Binding-site contacts:
Ligand atom C6 contacts residue ASN247 of chain 1.D at 3.9 Å.
Ligand atom O1A contacts residue ASN247 of chain 1.D at 4.1 Å.
Ligand atom O9 contacts residue LYS42 of chain 1.D at 3.5 Å.
Ligand atom C1 contacts residue ASN247 of chain 1.D at 4.2 Å.
Ligand atom C11 contacts residue ASN106 of chain 1.D at 4.0 Å.
Ligand atom N5 contacts residue ASN106 of chain 1.D at 3.7 Å.
Ligand atom N5 contacts residue ASN247 of chain 1.D at 2.9 Å (h-bond).
Ligand atom C10 contacts residue ASN106 of chain 1.D at 3.9 Å.
Ligand atom O1B contacts residue SER251 of chain 1.D at 2.8 Å (h-bond).
Ligand atom O8 contacts residue SER43 of chain 1.D at 3.0 Å (h-bond).
Ligand atom O8 contacts residue GLN253 of chain 1.D at 4.3 Å.
Ligand atom C4 contacts residue ASN106 of chain 1.D at 3.8 Å.
Ligand atom C7 contacts residue GLN253 of chain 1.D at 4.0 Å.
Ligand atom O1B contacts residue SER43 of chain 1.D at 4.2 Å.
Ligand atom N5 contacts residue GLN253 of chain 1.D at 4.2 Å.
Ligand atom O10 contacts residue LEU37 of chain 1.D at 3.7 Å.
Ligand atom O7 contacts residue LEU37 of chain 1.D at 3.9 Å.
Ligand atom O1B contacts residue ASN247 of chain 1.D at 3.9 Å.
Ligand atom C9 contacts residue SER43 of chain 1.D at 3.6 Å.
Ligand atom C9 contacts residue GLN253 of chain 1.D at 3.7 Å.
Ligand atom C11 contacts residue GLN253 of chain 1.D at 3.4 Å.
Ligand atom C11 contacts residue ASN247 of chain 1.D at 3.2 Å.
Ligand atom C8 contacts residue SER43 of chain 1.D at 4.0 Å.
Ligand atom C11 contacts residue PHE245 of chain 1.D at 4.2 Å (hydrophobic).
Ligand atom C11 contacts residue PHE50 of chain 1.E at 3.7 Å (hydrophobic).
Ligand atom C1 contacts residue SER251 of chain 1.D at 3.4 Å.
Ligand atom O8 contacts residue ASN247 of chain 1.D at 4.1 Å.
Ligand atom O1A contacts residue SER251 of chain 1.D at 3.4 Å (h-bond).
Ligand atom O1A contacts residue SER249 of chain 1.D at 2.8 Å (h-bond).
Ligand atom O1B contacts residue SER249 of chain 1.D at 4.1 Å.
Ligand atom C4 contacts residue ASN247 of chain 1.D at 4.0 Å.
Ligand atom O8 contacts residue SER251 of chain 1.D at 4.2 Å.
Ligand atom C11 contacts residue LEU37 of chain 1.D at 4.1 Å (hydrophobic).
Ligand atom C10 contacts residue ASN247 of chain 1.D at 3.6 Å.
Ligand atom O4 contacts residue ASN106 of chain 1.D at 2.9 Å (h-bond).
Ligand atom C5 contacts residue ASN247 of chain 1.D at 3.9 Å.
Ligand atom C1 contacts residue SER249 of chain 1.D at 3.8 Å.
Ligand atom O9 contacts residue SER43 of chain 1.D at 2.8 Å (h-bond).
Ligand atom C10 contacts residue GLN253 of chain 1.D at 4.0 Å.
Ligand atom C9 contacts residue LYS42 of chain 1.D at 4.2 Å.

Sequence of chain 1.D:
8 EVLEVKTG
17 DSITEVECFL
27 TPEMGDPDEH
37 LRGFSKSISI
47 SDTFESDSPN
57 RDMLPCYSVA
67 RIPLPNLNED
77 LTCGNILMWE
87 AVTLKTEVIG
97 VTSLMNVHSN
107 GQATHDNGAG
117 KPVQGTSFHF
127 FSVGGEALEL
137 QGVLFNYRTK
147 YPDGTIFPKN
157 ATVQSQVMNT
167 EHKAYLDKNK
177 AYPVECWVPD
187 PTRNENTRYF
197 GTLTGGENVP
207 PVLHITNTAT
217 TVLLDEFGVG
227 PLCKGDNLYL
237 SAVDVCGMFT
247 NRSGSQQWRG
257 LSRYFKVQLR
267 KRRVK

Sequence of chain 1.E:
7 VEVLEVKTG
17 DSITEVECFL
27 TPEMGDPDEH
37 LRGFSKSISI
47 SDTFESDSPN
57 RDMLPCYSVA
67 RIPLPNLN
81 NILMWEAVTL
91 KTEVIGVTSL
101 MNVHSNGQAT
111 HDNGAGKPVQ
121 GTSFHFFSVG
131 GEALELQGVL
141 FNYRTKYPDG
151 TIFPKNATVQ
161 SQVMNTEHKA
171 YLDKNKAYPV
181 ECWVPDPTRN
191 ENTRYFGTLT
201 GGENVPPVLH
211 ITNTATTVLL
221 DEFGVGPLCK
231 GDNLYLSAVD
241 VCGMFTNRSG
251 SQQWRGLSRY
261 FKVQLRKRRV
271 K

This small molecule binds to this protein.
Small molecule (SMILES): CC(=O)N[C@H]1[C@H]([C@H](O)[C@H](O)CO)O[C@@](O)(C(=O)O)C[C@@H]1O